Binding-site contacts:
Ligand atom O1G contacts residue GLY17 of chain 1.G at 2.8 Å (h-bond).
Ligand atom PB contacts residue MG1 of chain 1.W at 3.5 Å.
Ligand atom O6 contacts residue LYS174 of chain 1.G at 3.2 Å (salt-bridge).
Ligand atom PG contacts residue THR16 of chain 1.G at 3.4 Å.
Ligand atom C2' contacts residue ASN18 of chain 1.G at 3.6 Å.
Ligand atom O2A contacts residue MG1 of chain 1.W at 3.4 Å.
Ligand atom N1 contacts residue LYS174 of chain 1.G at 3.5 Å (salt-bridge).
Ligand atom O1A contacts residue LYS21 of chain 1.G at 3.1 Å (salt-bridge).
Ligand atom N3 contacts residue GLY152 of chain 1.G at 3.7 Å.
Ligand atom C6 contacts residue PHE151 of chain 1.G at 3.5 Å (hydrophobic).
Ligand atom C5 contacts residue ARG180 of chain 1.G at 3.7 Å.
Ligand atom O3G contacts residue LYS58 of chain 1.G at 2.8 Å (salt-bridge).
Ligand atom C5' contacts residue ILE90 of chain 1.G at 3.7 Å (hydrophobic).
Ligand atom C4 contacts residue TRP153 of chain 1.G at 3.6 Å (hydrophobic).
Ligand atom O1A contacts residue THR75 of chain 1.G at 2.9 Å (h-bond).
Ligand atom N1 contacts residue ASP154 of chain 1.G at 2.8 Å (salt-bridge).
Ligand atom O1B contacts residue MG1 of chain 1.W at 1.9 Å.
Ligand atom C2 contacts residue PHE151 of chain 1.G at 3.4 Å (hydrophobic).
Ligand atom N7 contacts residue PHE151 of chain 1.G at 3.5 Å.
Ligand atom C2 contacts residue ASP154 of chain 1.G at 3.1 Å.
Ligand atom O2A contacts residue ASP74 of chain 1.G at 3.6 Å.
Ligand atom O2B contacts residue ASN18 of chain 1.G at 3.2 Å (h-bond).
Ligand atom C2 contacts residue TRP153 of chain 1.G at 3.5 Å (hydrophobic).
Ligand atom N3 contacts residue TRP153 of chain 1.G at 3.4 Å (h-bond).
Ligand atom O6 contacts residue HIS179 of chain 1.G at 3.0 Å (h-bond).
Ligand atom O2G contacts residue THR16 of chain 1.G at 2.5 Å (h-bond).
Ligand atom O3A contacts residue LYS21 of chain 1.G at 2.9 Å (salt-bridge).
Ligand atom C4 contacts residue PHE151 of chain 1.G at 3.6 Å (hydrophobic).
Ligand atom C6 contacts residue ARG180 of chain 1.G at 3.5 Å.
Ligand atom C5 contacts residue PHE151 of chain 1.G at 3.4 Å (hydrophobic).
Ligand atom O4' contacts residue TRP153 of chain 1.G at 3.6 Å (h-bond).
Ligand atom O1G contacts residue THR16 of chain 1.G at 3.2 Å (h-bond).
Ligand atom O3G contacts residue MG1 of chain 1.W at 3.4 Å.
Ligand atom O6 contacts residue PHE151 of chain 1.G at 3.7 Å.
Ligand atom C5' contacts residue THR75 of chain 1.G at 3.6 Å.
Ligand atom N7 contacts residue ARG180 of chain 1.G at 3.4 Å (salt-bridge).
Ligand atom O2G contacts residue LYS21 of chain 1.G at 2.9 Å (salt-bridge).
Ligand atom PA contacts residue LYS21 of chain 1.G at 3.6 Å.
Ligand atom O6 contacts residue ARG180 of chain 1.G at 2.7 Å (salt-bridge).
Ligand atom O3B contacts residue ASN18 of chain 1.G at 3.7 Å.

This protein binds this small molecule.
Small molecule (SMILES): O=P(O)(O)O[P](=O)(O)O[P](=O)(O)OC[C@H]1O[C@@H](n2cnc3c(O)ncnc32)[C@H](O)[C@@H]1O

Sequence of chain 1.G:
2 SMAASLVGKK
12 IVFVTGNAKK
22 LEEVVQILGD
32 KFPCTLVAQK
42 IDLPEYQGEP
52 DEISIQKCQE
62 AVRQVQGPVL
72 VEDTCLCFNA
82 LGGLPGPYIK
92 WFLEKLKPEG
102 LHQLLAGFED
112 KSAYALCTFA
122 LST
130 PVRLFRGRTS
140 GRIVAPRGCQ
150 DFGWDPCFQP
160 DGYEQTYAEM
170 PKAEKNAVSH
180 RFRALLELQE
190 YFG